Sequence of chain 2.A:
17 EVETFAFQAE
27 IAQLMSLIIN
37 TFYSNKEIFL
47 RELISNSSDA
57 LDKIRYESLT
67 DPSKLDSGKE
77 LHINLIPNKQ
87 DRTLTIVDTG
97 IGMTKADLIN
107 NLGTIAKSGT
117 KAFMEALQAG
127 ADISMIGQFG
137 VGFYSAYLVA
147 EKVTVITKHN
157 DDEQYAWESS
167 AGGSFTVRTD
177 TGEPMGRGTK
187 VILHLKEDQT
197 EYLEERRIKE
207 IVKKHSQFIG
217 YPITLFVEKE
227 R

The protein below binds the small molecule below.
Small molecule (SMILES): NC(=O)c1ccc(-c2nccc3c(-n4cnc(-c5ccccc5)c4)cccc23)cc1NC1CCC(O)CC1

Binding-site contacts:
Ligand atom N20 contacts residue PHE139 of chain 2.A at 3.5 Å.
Ligand atom O38 contacts residue LYS59 of chain 2.A at 2.9 Å (salt-bridge).
Ligand atom C13 contacts residue PHE139 of chain 2.A at 3.6 Å (hydrophobic).
Ligand atom C17 contacts residue TRP163 of chain 2.A at 3.4 Å (hydrophobic).
Ligand atom C5 contacts residue PHE23 of chain 2.A at 3.7 Å (hydrophobic).
Ligand atom C28 contacts residue ASP94 of chain 2.A at 3.7 Å.
Ligand atom O30 contacts residue THR185 of chain 2.A at 3.5 Å (h-bond).
Ligand atom C18 contacts residue PHE139 of chain 2.A at 3.6 Å (hydrophobic).
Ligand atom C1 contacts residue GLY109 of chain 2.A at 3.6 Å.
Ligand atom C9 contacts residue TYR140 of chain 2.A at 3.5 Å (hydrophobic).
Ligand atom C2 contacts residue PHE171 of chain 2.A at 3.5 Å (hydrophobic).
Ligand atom C6 contacts residue ILE27 of chain 2.A at 3.7 Å (hydrophobic).
Ligand atom C19 contacts residue PHE139 of chain 2.A at 3.5 Å (hydrophobic).
Ligand atom C11 contacts residue LEU104 of chain 2.A at 3.6 Å (hydrophobic).
Ligand atom C9 contacts residue TRP163 of chain 2.A at 3.5 Å (hydrophobic).
Ligand atom N8 contacts residue PHE23 of chain 2.A at 3.8 Å.
Ligand atom N29 contacts residue ASP94 of chain 2.A at 2.6 Å (salt-bridge).
Ligand atom C2 contacts residue GLY109 of chain 2.A at 3.7 Å.
Ligand atom C25 contacts residue MET99 of chain 2.A at 3.7 Å (hydrophobic).
Ligand atom N29 contacts residue THR185 of chain 2.A at 3.7 Å.
Ligand atom C33 contacts residue MET99 of chain 2.A at 3.7 Å (hydrophobic).
Ligand atom C11 contacts residue TRP163 of chain 2.A at 3.5 Å (hydrophobic).
Ligand atom C36 contacts residue ALA56 of chain 2.A at 3.8 Å (hydrophobic).
Ligand atom C21 contacts residue PHE139 of chain 2.A at 3.7 Å (hydrophobic).
Ligand atom C5 contacts residue TYR140 of chain 2.A at 3.5 Å (hydrophobic).
Ligand atom C35 contacts residue LYS59 of chain 2.A at 3.7 Å.
Ligand atom C6 contacts residue GLY109 of chain 2.A at 3.6 Å.
Ligand atom C16 contacts residue LEU104 of chain 2.A at 3.6 Å (hydrophobic).
Ligand atom N29 contacts residue SER53 of chain 2.A at 3.6 Å.
Ligand atom C3 contacts residue PHE171 of chain 2.A at 3.5 Å (hydrophobic).
Ligand atom C4 contacts residue GLY109 of chain 2.A at 3.7 Å.
Ligand atom C6 contacts residue GLN24 of chain 2.A at 3.5 Å.
Ligand atom N10 contacts residue TRP163 of chain 2.A at 3.6 Å.
Ligand atom N8 contacts residue TYR140 of chain 2.A at 2.8 Å (h-bond).
Ligand atom O30 contacts residue ALA56 of chain 2.A at 3.3 Å.
Ligand atom C2 contacts residue ILE105 of chain 2.A at 3.3 Å (hydrophobic).
Ligand atom C3 contacts residue LEU104 of chain 2.A at 3.4 Å (hydrophobic).
Ligand atom C26 contacts residue MET99 of chain 2.A at 3.8 Å (hydrophobic).
Ligand atom C5 contacts residue GLY109 of chain 2.A at 3.5 Å.
Ligand atom C27 contacts residue PHE139 of chain 2.A at 3.8 Å (hydrophobic).